Binding-site contacts:
Ligand atom C1 contacts residue THR164 of chain 1.A at 3.4 Å.
Ligand atom O5 contacts residue THR164 of chain 1.A at 3.8 Å.
Ligand atom O6 contacts residue THR164 of chain 1.A at 3.9 Å.
Ligand atom N2 contacts residue THR164 of chain 1.A at 3.6 Å (h-bond).
Ligand atom C8 contacts residue ASN165 of chain 1.A at 4.0 Å.
Ligand atom O7 contacts residue ASN165 of chain 1.A at 4.4 Å.
Ligand atom C2 contacts residue ASN162 of chain 1.A at 2.6 Å.
Ligand atom C2 contacts residue THR164 of chain 1.A at 3.2 Å.
Ligand atom C8 contacts residue ASN162 of chain 1.A at 3.4 Å.
Ligand atom C1 contacts residue ASN162 of chain 1.A at 1.4 Å.
Ligand atom C3 contacts residue ASN162 of chain 1.A at 3.9 Å.
Ligand atom N2 contacts residue ASN162 of chain 1.A at 2.3 Å (h-bond).
Ligand atom C3 contacts residue THR164 of chain 1.A at 4.4 Å.
Ligand atom C4 contacts residue ASN162 of chain 1.A at 4.2 Å.
Ligand atom O7 contacts residue THR164 of chain 1.A at 3.2 Å (h-bond).
Ligand atom C5 contacts residue ASN162 of chain 1.A at 3.6 Å.
Ligand atom C7 contacts residue THR164 of chain 1.A at 3.6 Å.
Ligand atom O5 contacts residue ASN162 of chain 1.A at 2.3 Å (h-bond).
Ligand atom C7 contacts residue ASN162 of chain 1.A at 3.0 Å.
Ligand atom C7 contacts residue ASN165 of chain 1.A at 4.3 Å.
Ligand atom O7 contacts residue ASN162 of chain 1.A at 4.0 Å.

The small molecule below binds the protein below.
Small molecule (SMILES): CC(=O)N[C@@H]1[C@@H](O)[C@H](O)[C@@H](CO)O[C@H]1O

Sequence of chain 1.A:
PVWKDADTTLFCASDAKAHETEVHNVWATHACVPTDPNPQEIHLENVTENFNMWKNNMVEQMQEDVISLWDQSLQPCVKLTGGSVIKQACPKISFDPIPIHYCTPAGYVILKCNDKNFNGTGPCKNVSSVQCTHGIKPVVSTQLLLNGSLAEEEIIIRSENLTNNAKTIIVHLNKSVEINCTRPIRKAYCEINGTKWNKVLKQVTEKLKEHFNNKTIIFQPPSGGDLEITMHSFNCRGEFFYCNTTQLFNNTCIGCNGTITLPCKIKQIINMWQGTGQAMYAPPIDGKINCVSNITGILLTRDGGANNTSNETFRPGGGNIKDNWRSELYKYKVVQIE